This small molecule binds to this protein.
Small molecule (SMILES): Nc1ncnc2c1ncn2[C@@H]1O[C@H](CO[P](=O)(O)O[P](=O)(O)CP(=O)(O)O)[C@@H](O)[C@H]1O

Sequence of chain 1.A:
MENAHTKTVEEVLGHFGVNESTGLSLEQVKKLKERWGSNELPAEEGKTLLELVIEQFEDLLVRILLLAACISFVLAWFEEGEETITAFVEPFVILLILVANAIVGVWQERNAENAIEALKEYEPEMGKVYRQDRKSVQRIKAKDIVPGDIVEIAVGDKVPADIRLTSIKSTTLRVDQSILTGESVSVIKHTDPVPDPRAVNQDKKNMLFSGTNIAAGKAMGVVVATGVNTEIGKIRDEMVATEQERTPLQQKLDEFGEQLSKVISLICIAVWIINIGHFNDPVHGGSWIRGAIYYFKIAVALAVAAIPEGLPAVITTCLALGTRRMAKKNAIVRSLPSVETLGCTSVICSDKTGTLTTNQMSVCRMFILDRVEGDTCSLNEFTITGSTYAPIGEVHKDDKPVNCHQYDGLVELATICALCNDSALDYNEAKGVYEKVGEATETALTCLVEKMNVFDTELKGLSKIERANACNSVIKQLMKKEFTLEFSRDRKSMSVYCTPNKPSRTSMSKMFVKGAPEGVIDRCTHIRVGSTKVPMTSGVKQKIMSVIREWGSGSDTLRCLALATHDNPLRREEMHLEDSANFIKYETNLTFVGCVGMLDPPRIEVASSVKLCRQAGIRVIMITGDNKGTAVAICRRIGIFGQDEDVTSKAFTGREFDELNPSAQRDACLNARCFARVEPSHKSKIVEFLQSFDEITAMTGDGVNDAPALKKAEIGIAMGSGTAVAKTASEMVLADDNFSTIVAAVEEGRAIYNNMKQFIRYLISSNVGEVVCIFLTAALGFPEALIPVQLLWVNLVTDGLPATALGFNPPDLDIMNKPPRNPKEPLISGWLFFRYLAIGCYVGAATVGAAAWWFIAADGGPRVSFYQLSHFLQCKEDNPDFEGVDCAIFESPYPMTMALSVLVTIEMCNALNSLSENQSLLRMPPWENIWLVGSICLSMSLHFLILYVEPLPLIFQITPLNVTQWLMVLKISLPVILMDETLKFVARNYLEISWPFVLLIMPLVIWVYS

Binding-site contacts:
Ligand atom O2G contacts residue LYS711 of chain 1.A at 3.1 Å (salt-bridge).
Ligand atom O1A contacts residue GLY653 of chain 1.A at 3.6 Å.
Ligand atom O2G contacts residue GLY653 of chain 1.A at 2.9 Å (h-bond).
Ligand atom O1G contacts residue THR652 of chain 1.A at 2.7 Å (h-bond).
Ligand atom N3 contacts residue GLY543 of chain 1.A at 3.4 Å.
Ligand atom O4' contacts residue PHE515 of chain 1.A at 3.4 Å.
Ligand atom O3G contacts residue THR381 of chain 1.A at 3.5 Å.
Ligand atom O3G contacts residue ASP379 of chain 1.A at 2.4 Å (salt-bridge).
Ligand atom C5' contacts residue GLY653 of chain 1.A at 3.3 Å.
Ligand atom C4' contacts residue ARG705 of chain 1.A at 3.2 Å.
Ligand atom C2 contacts residue GLY543 of chain 1.A at 3.6 Å.
Ligand atom O5' contacts residue PHE515 of chain 1.A at 3.4 Å.
Ligand atom O2G contacts residue ASP379 of chain 1.A at 3.4 Å (salt-bridge).
Ligand atom O1G contacts residue THR381 of chain 1.A at 3.0 Å (h-bond).
Ligand atom O2B contacts residue ASN733 of chain 1.A at 3.3 Å (h-bond).
Ligand atom O1G contacts residue LYS380 of chain 1.A at 3.2 Å (salt-bridge).
Ligand atom N1 contacts residue LYS542 of chain 1.A at 3.0 Å (salt-bridge).
Ligand atom C4 contacts residue PHE515 of chain 1.A at 3.5 Å (hydrophobic).
Ligand atom N3 contacts residue PHE515 of chain 1.A at 3.6 Å.
Ligand atom C5' contacts residue ARG705 of chain 1.A at 3.6 Å.
Ligand atom O3' contacts residue ASP654 of chain 1.A at 3.3 Å (salt-bridge).
Ligand atom C3B contacts residue THR652 of chain 1.A at 3.6 Å.
Ligand atom O3' contacts residue GLY653 of chain 1.A at 3.6 Å.
Ligand atom C3' contacts residue ARG705 of chain 1.A at 3.4 Å.
Ligand atom O3G contacts residue MG1 of chain 1.C at 2.6 Å.
Ligand atom O1A contacts residue ASN733 of chain 1.A at 3.4 Å (h-bond).
Ligand atom C3B contacts residue THR381 of chain 1.A at 3.6 Å.
Ligand atom N6 contacts residue LYS542 of chain 1.A at 3.5 Å (salt-bridge).
Ligand atom C5' contacts residue LYS520 of chain 1.A at 3.5 Å.
Ligand atom O2A contacts residue ARG517 of chain 1.A at 3.1 Å (salt-bridge).
Ligand atom N6 contacts residue GLU470 of chain 1.A at 3.0 Å (salt-bridge).
Ligand atom C8 contacts residue ARG587 of chain 1.A at 3.6 Å.
Ligand atom O1G contacts residue ASP379 of chain 1.A at 2.9 Å (salt-bridge).
Ligand atom O2G contacts residue ASN733 of chain 1.A at 2.8 Å (h-bond).
Ligand atom O3' contacts residue ARG705 of chain 1.A at 2.4 Å (salt-bridge).
Ligand atom O1B contacts residue ARG587 of chain 1.A at 2.3 Å (salt-bridge).
Ligand atom PG contacts residue THR652 of chain 1.A at 3.5 Å.
Ligand atom C2 contacts residue LYS542 of chain 1.A at 3.3 Å.
Ligand atom PB contacts residue ARG587 of chain 1.A at 3.6 Å.
Ligand atom PG contacts residue ASP379 of chain 1.A at 3.0 Å.